Sequence of chain 1.A:
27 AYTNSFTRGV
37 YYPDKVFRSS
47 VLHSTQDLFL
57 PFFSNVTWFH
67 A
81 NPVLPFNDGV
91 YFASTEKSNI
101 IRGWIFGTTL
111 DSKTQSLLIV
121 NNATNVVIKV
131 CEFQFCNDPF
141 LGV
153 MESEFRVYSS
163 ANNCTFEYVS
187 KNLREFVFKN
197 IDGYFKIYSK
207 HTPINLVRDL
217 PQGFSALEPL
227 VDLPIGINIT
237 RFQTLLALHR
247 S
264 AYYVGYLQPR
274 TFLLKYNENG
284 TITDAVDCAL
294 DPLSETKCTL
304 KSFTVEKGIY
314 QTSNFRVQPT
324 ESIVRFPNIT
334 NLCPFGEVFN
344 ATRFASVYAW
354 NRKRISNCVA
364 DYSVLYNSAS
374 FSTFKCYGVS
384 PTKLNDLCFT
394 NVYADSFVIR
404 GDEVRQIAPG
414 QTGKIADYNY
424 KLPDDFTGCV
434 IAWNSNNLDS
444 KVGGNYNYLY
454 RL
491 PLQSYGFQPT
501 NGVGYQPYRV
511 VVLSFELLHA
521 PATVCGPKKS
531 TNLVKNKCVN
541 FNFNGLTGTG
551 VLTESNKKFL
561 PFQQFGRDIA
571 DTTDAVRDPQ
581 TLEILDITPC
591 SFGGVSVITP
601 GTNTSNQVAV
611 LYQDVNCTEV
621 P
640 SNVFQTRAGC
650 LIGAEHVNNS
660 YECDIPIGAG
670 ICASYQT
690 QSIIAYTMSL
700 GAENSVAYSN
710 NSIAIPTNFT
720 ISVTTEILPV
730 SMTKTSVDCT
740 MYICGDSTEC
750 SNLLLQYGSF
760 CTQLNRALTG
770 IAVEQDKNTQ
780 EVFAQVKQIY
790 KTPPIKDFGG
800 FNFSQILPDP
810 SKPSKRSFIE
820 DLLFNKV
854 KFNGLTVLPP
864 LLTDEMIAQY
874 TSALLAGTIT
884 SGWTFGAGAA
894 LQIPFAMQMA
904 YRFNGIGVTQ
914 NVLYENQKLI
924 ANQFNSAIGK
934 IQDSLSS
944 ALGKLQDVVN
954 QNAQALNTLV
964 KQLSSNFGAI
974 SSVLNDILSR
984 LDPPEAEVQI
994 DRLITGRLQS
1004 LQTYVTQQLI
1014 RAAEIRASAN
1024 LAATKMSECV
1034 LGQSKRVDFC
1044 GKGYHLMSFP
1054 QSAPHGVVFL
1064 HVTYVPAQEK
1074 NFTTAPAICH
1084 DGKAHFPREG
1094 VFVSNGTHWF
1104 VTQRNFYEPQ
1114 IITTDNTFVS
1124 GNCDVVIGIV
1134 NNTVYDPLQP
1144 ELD

Binding-site contacts:
Ligand atom C3 contacts residue ASN1074 of chain 1.A at 3.9 Å.
Ligand atom C8 contacts residue LYS1073 of chain 1.A at 4.2 Å.
Ligand atom C5 contacts residue ASN1074 of chain 1.A at 3.6 Å.
Ligand atom C2 contacts residue ASN1074 of chain 1.A at 2.6 Å.
Ligand atom C8 contacts residue GLU1072 of chain 1.A at 3.2 Å.
Ligand atom C6 contacts residue ALA706 of chain 1.A at 4.2 Å (hydrophobic).
Ligand atom C4 contacts residue ALA706 of chain 1.A at 4.3 Å (hydrophobic).
Ligand atom C1 contacts residue ASN1074 of chain 1.A at 1.5 Å.
Ligand atom O7 contacts residue ASN1074 of chain 1.A at 3.5 Å (h-bond).
Ligand atom O4 contacts residue ALA706 of chain 1.A at 3.8 Å.
Ligand atom C7 contacts residue ALA706 of chain 1.A at 4.4 Å (hydrophobic).
Ligand atom O5 contacts residue ASN1074 of chain 1.A at 2.4 Å (h-bond).
Ligand atom C8 contacts residue ASN1074 of chain 1.A at 4.4 Å.
Ligand atom C7 contacts residue ASN1074 of chain 1.A at 3.6 Å.
Ligand atom C7 contacts residue GLU1072 of chain 1.A at 4.4 Å.
Ligand atom C4 contacts residue ASN1074 of chain 1.A at 4.3 Å.
Ligand atom O7 contacts residue ALA706 of chain 1.A at 4.2 Å.
Ligand atom C5 contacts residue ALA706 of chain 1.A at 3.7 Å (hydrophobic).
Ligand atom N2 contacts residue ASN1074 of chain 1.A at 2.9 Å (h-bond).
Ligand atom N2 contacts residue ALA706 of chain 1.A at 4.2 Å.

This protein binds this small molecule.
Small molecule (SMILES): CC(=O)N[C@H]1[C@H](O[C@H]2[C@H](O)[C@@H](NC(C)=O)CO[C@@H]2CO)O[C@H](CO)[C@@H](O)[C@@H]1O